Binding-site contacts:
Ligand atom C8 contacts residue ASN126 of chain 1.A at 4.3 Å.
Ligand atom C1 contacts residue ASN126 of chain 1.A at 1.4 Å.
Ligand atom C8 contacts residue TYR127 of chain 1.A at 4.4 Å (hydrophobic).
Ligand atom C8 contacts residue GLU123 of chain 1.A at 3.8 Å.
Ligand atom C2 contacts residue ASN126 of chain 1.A at 2.4 Å.
Ligand atom C3 contacts residue ASN126 of chain 1.A at 3.8 Å.
Ligand atom C5 contacts residue ASN126 of chain 1.A at 3.7 Å.
Ligand atom C4 contacts residue ASN126 of chain 1.A at 4.2 Å.
Ligand atom O7 contacts residue TYR127 of chain 1.A at 3.4 Å (h-bond).
Ligand atom C7 contacts residue TYR127 of chain 1.A at 4.4 Å (hydrophobic).
Ligand atom O5 contacts residue ASN126 of chain 1.A at 2.4 Å (h-bond).
Ligand atom C8 contacts residue LYS122 of chain 1.A at 3.2 Å.
Ligand atom O7 contacts residue ASN126 of chain 1.A at 2.9 Å (h-bond).
Ligand atom C7 contacts residue ASN126 of chain 1.A at 3.0 Å.
Ligand atom C8 contacts residue ILE124 of chain 1.A at 4.3 Å (hydrophobic).
Ligand atom N2 contacts residue ASN126 of chain 1.A at 2.9 Å (h-bond).

The small molecule below binds the protein below.
Small molecule (SMILES): CC(=O)N[C@@H]1[C@@H](O)[C@H](O)[C@@H](CO)O[C@H]1O

Sequence of chain 1.A:
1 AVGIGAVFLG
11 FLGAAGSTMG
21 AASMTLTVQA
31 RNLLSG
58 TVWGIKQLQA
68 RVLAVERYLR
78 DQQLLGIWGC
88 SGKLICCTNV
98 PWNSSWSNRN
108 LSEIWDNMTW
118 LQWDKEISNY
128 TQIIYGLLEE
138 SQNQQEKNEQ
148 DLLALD